This small molecule binds to this protein.
Small molecule (SMILES): O=C(CCCCC1CCSS1)NCCOc1ccc(CC2=[SH]C(=O)NC2=O)cc1

Sequence of chain 1.A:
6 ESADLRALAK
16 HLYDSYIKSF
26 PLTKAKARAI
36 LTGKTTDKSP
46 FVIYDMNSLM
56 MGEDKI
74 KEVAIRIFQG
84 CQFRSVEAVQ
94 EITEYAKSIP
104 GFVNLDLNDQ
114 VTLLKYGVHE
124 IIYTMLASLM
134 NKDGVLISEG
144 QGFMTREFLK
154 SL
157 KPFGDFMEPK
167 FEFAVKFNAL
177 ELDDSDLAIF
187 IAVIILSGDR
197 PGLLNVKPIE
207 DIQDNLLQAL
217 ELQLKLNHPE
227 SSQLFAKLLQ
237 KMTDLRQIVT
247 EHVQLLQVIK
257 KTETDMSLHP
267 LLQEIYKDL

Binding-site contacts:
Ligand atom O10 contacts residue SER88 of chain 1.A at 2.7 Å (h-bond).
Ligand atom O10 contacts residue HIS122 of chain 1.A at 2.5 Å (h-bond).
Ligand atom C19 contacts residue ILE140 of chain 1.A at 3.5 Å (hydrophobic).
Ligand atom C17 contacts residue LEU129 of chain 1.A at 3.5 Å (hydrophobic).
Ligand atom O15 contacts residue LEU129 of chain 1.A at 3.4 Å.
Ligand atom C08 contacts residue CYS84 of chain 1.A at 3.7 Å (hydrophobic).
Ligand atom S28 contacts residue LEU54 of chain 1.A at 3.7 Å.
Ligand atom O20 contacts residue CYS84 of chain 1.A at 3.5 Å (h-bond).
Ligand atom C09 contacts residue TYR272 of chain 1.A at 3.2 Å (hydrophobic).
Ligand atom C22 contacts residue ILE140 of chain 1.A at 3.4 Å (hydrophobic).
Ligand atom O10 contacts residue LEU268 of chain 1.A at 3.1 Å.
Ligand atom C16 contacts residue CYS84 of chain 1.A at 3.3 Å (hydrophobic).
Ligand atom C07 contacts residue CYS84 of chain 1.A at 3.1 Å (hydrophobic).
Ligand atom O13 contacts residue PHE81 of chain 1.A at 3.0 Å.
Ligand atom C09 contacts residue SER88 of chain 1.A at 3.6 Å.
Ligand atom C09 contacts residue HIS122 of chain 1.A at 3.6 Å.
Ligand atom C07 contacts residue SER88 of chain 1.A at 3.0 Å.
Ligand atom C16 contacts residue MET163 of chain 1.A at 3.5 Å (hydrophobic).
Ligand atom C09 contacts residue LEU268 of chain 1.A at 3.8 Å (hydrophobic).
Ligand atom O15 contacts residue MET163 of chain 1.A at 3.1 Å.
Ligand atom C05 contacts residue CYS84 of chain 1.A at 3.9 Å (hydrophobic).
Ligand atom C06 contacts residue CYS84 of chain 1.A at 3.4 Å (hydrophobic).
Ligand atom C03 contacts residue CYS84 of chain 1.A at 3.8 Å (hydrophobic).
Ligand atom O13 contacts residue HIS248 of chain 1.A at 2.7 Å (h-bond).
Ligand atom C01 contacts residue CYS84 of chain 1.A at 3.1 Å (hydrophobic).
Ligand atom N11 contacts residue HIS248 of chain 1.A at 3.4 Å (h-bond).
Ligand atom N11 contacts residue TYR272 of chain 1.A at 2.8 Å (h-bond).
Ligand atom O13 contacts residue LEU252 of chain 1.A at 3.1 Å.
Ligand atom C03 contacts residue LEU129 of chain 1.A at 3.8 Å (hydrophobic).
Ligand atom C12 contacts residue HIS248 of chain 1.A at 2.9 Å.
Ligand atom C02 contacts residue CYS84 of chain 1.A at 3.7 Å (hydrophobic).
Ligand atom C24 contacts residue ILE140 of chain 1.A at 3.4 Å (hydrophobic).
Ligand atom N11 contacts residue LEU268 of chain 1.A at 3.8 Å.
Ligand atom C21 contacts residue ILE140 of chain 1.A at 3.3 Å (hydrophobic).
Ligand atom C12 contacts residue TYR272 of chain 1.A at 3.8 Å (hydrophobic).
Ligand atom O10 contacts residue TYR272 of chain 1.A at 3.2 Å (h-bond).
Ligand atom O20 contacts residue ILE140 of chain 1.A at 3.5 Å.
Ligand atom S14 contacts residue HIS248 of chain 1.A at 3.8 Å.
Ligand atom C23 contacts residue GLY83 of chain 1.A at 3.6 Å.
Ligand atom C08 contacts residue SER88 of chain 1.A at 3.7 Å.